Binding-site contacts:
Ligand atom C7 contacts residue ASN343 of chain 1.B at 3.5 Å.
Ligand atom O7 contacts residue PRO379 of chain 1.B at 3.9 Å.
Ligand atom C2 contacts residue ASN343 of chain 1.B at 2.3 Å.
Ligand atom C8 contacts residue LEU341 of chain 1.B at 4.1 Å (hydrophobic).
Ligand atom C4 contacts residue ASN343 of chain 1.B at 4.0 Å.
Ligand atom C5 contacts residue ASN343 of chain 1.B at 3.5 Å.
Ligand atom C3 contacts residue ASN343 of chain 1.B at 3.6 Å.
Ligand atom N2 contacts residue ASN343 of chain 1.B at 2.8 Å (h-bond).
Ligand atom O5 contacts residue ASN343 of chain 1.B at 2.2 Å (h-bond).
Ligand atom C1 contacts residue ASN343 of chain 1.B at 1.4 Å.
Ligand atom O7 contacts residue ASN343 of chain 1.B at 3.6 Å.

This small molecule binds to this protein.
Small molecule (SMILES): CC(=O)N[C@H]1[C@H](O[C@H]2[C@H](O)[C@@H](NC(C)=O)CO[C@@H]2CO)O[C@H](CO)[C@@H](O)[C@@H]1O

Sequence of chain 1.B:
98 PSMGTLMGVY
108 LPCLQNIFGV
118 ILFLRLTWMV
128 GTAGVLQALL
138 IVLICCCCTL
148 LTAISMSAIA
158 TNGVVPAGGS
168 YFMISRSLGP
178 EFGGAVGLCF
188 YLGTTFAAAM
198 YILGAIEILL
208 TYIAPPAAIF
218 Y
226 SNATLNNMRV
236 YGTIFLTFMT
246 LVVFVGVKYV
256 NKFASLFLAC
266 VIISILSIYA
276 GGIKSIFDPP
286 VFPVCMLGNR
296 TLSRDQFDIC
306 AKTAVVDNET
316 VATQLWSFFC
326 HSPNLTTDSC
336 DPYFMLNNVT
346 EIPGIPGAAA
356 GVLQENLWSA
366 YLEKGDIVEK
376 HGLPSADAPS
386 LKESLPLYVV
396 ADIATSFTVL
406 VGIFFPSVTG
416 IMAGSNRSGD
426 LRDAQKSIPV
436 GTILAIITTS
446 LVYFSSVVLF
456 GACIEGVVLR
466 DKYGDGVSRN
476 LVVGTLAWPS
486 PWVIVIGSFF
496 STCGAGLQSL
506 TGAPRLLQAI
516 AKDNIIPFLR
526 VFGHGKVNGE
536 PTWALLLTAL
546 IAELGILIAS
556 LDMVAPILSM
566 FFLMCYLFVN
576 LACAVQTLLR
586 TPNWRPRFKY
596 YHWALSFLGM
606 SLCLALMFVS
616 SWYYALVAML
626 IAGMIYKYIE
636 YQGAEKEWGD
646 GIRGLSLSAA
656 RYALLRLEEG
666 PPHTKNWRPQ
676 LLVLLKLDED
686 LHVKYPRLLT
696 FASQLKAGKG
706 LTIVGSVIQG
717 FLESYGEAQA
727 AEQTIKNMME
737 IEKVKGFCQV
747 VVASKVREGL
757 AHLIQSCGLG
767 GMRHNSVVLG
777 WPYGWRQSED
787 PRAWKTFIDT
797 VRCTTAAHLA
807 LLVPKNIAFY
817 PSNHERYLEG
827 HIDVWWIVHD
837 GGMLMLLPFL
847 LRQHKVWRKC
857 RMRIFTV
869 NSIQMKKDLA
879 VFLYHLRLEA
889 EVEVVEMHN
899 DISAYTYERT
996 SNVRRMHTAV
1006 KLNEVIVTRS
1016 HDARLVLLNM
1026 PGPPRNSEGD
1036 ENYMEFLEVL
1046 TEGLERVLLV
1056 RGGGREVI